Binding-site contacts:
Ligand atom C7 contacts residue PHE269 of chain 1.B at 3.7 Å (hydrophobic).
Ligand atom C14 contacts residue MET273 of chain 1.B at 4.0 Å (hydrophobic).
Ligand atom C14 contacts residue PHE140 of chain 1.B at 3.8 Å (hydrophobic).
Ligand atom C11 contacts residue LEU143 of chain 1.B at 3.7 Å (hydrophobic).
Ligand atom C10 contacts residue GOL1 of chain 1.J at 3.8 Å.
Ligand atom O15 contacts residue ASN230 of chain 1.B at 3.6 Å (h-bond).
Ligand atom C1 contacts residue ASN227 of chain 1.B at 3.7 Å.
Ligand atom O16 contacts residue LEU143 of chain 1.B at 3.7 Å.
Ligand atom C8 contacts residue MET144 of chain 1.B at 4.0 Å (hydrophobic).
Ligand atom C2 contacts residue MET144 of chain 1.B at 4.0 Å (hydrophobic).
Ligand atom C3 contacts residue MET259 of chain 1.B at 3.9 Å (hydrophobic).
Ligand atom O17 contacts residue ASN230 of chain 1.B at 3.8 Å.
Ligand atom O17 contacts residue MET259 of chain 1.B at 3.7 Å.
Ligand atom O15 contacts residue MET144 of chain 1.B at 3.9 Å.
Ligand atom O18 contacts residue MET273 of chain 1.B at 3.6 Å.
Ligand atom C6 contacts residue TYR311 of chain 1.B at 3.9 Å (hydrophobic).
Ligand atom O18 contacts residue PHE140 of chain 1.B at 3.5 Å.
Ligand atom C5 contacts residue PHE85 of chain 1.B at 4.0 Å (hydrophobic).
Ligand atom C1 contacts residue MET259 of chain 1.B at 3.0 Å (hydrophobic).
Ligand atom C8 contacts residue PHE269 of chain 1.B at 3.8 Å (hydrophobic).
Ligand atom C3 contacts residue MET144 of chain 1.B at 3.6 Å (hydrophobic).
Ligand atom C3 contacts residue PHE269 of chain 1.B at 3.8 Å (hydrophobic).
Ligand atom C1 contacts residue TYR311 of chain 1.B at 3.5 Å (hydrophobic).
Ligand atom O17 contacts residue ASN227 of chain 1.B at 3.4 Å.
Ligand atom C12 contacts residue TYR98 of chain 1.B at 3.7 Å (hydrophobic).
Ligand atom C7 contacts residue MET144 of chain 1.B at 3.6 Å (hydrophobic).
Ligand atom C12 contacts residue LEU272 of chain 1.B at 4.0 Å (hydrophobic).
Ligand atom O16 contacts residue GOL1 of chain 1.J at 3.5 Å (h-bond).
Ligand atom C10 contacts residue LEU143 of chain 1.B at 3.9 Å (hydrophobic).
Ligand atom C4 contacts residue MET144 of chain 1.B at 4.0 Å (hydrophobic).
Ligand atom O16 contacts residue PHE85 of chain 1.B at 3.7 Å.
Ligand atom O18 contacts residue PHE277 of chain 1.B at 3.8 Å.
Ligand atom C6 contacts residue VAL147 of chain 1.B at 3.9 Å (hydrophobic).
Ligand atom O19 contacts residue TYR98 of chain 1.B at 3.0 Å (h-bond).
Ligand atom O16 contacts residue MET89 of chain 1.B at 4.0 Å.
Ligand atom O15 contacts residue PHE269 of chain 1.B at 3.7 Å.
Ligand atom C2 contacts residue MET259 of chain 1.B at 3.3 Å (hydrophobic).
Ligand atom C6 contacts residue MET259 of chain 1.B at 3.5 Å (hydrophobic).
Ligand atom C13 contacts residue TYR98 of chain 1.B at 3.6 Å (hydrophobic).
Ligand atom C6 contacts residue TYR308 of chain 1.B at 3.6 Å (hydrophobic).

Sequence of chain 1.B:
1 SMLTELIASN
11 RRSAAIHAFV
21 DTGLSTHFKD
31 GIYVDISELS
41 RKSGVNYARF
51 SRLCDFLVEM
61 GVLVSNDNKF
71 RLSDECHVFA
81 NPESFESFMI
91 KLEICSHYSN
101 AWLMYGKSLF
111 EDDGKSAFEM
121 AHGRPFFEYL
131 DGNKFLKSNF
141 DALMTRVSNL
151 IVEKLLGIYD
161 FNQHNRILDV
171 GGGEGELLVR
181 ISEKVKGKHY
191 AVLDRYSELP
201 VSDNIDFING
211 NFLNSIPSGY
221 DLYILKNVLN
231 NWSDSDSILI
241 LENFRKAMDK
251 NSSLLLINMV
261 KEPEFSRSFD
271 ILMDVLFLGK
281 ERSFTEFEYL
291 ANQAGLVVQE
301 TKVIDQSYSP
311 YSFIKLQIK

A protein and the small-molecule ligand that binds it are described below.
Small molecule (SMILES): O=C1c2cccc(O)c2C(=O)c2c(O)cc(O)cc21